Sequence of chain 2.A:
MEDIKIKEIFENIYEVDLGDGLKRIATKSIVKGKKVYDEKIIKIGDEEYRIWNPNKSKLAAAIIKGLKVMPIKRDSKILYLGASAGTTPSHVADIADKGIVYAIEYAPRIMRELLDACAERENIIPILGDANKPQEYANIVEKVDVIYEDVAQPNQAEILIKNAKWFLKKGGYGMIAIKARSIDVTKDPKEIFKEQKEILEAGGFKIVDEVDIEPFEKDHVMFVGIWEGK

A small-molecule ligand and the protein it binds are described below.
Small molecule (SMILES): CSCC[C@H](N)C(=O)O

Binding-site contacts:
Ligand atom CA contacts residue SER84 of chain 2.A at 4.2 Å.
Ligand atom C contacts residue SER84 of chain 2.A at 3.6 Å.
Ligand atom N contacts residue ALA83 of chain 2.A at 3.9 Å.
Ligand atom CA contacts residue LYS56 of chain 2.A at 4.5 Å.
Ligand atom O contacts residue THR88 of chain 2.A at 2.4 Å (h-bond).
Ligand atom C contacts residue TYR80 of chain 2.A at 3.8 Å (hydrophobic).
Ligand atom CG contacts residue LYS56 of chain 2.A at 3.8 Å.
Ligand atom N contacts residue ASP150 of chain 2.A at 3.0 Å (salt-bridge).
Ligand atom SD contacts residue ALA85 of chain 2.A at 3.0 Å (h-bond).
Ligand atom OXT contacts residue SER84 of chain 2.A at 2.6 Å (h-bond).
Ligand atom C contacts residue LYS56 of chain 2.A at 4.3 Å.
Ligand atom CA contacts residue ASP150 of chain 2.A at 4.4 Å.
Ligand atom C contacts residue PRO89 of chain 2.A at 4.5 Å (hydrophobic).
Ligand atom SD contacts residue SER84 of chain 2.A at 3.8 Å.
Ligand atom OXT contacts residue THR88 of chain 2.A at 3.1 Å (h-bond).
Ligand atom CE contacts residue ALA85 of chain 2.A at 4.3 Å (hydrophobic).
Ligand atom OXT contacts residue ALA85 of chain 2.A at 4.4 Å.
Ligand atom CG contacts residue THR87 of chain 2.A at 3.5 Å.
Ligand atom O contacts residue LYS56 of chain 2.A at 4.0 Å.
Ligand atom OXT contacts residue GLY86 of chain 2.A at 4.3 Å.
Ligand atom C contacts residue THR87 of chain 2.A at 4.0 Å.
Ligand atom CB contacts residue LYS56 of chain 2.A at 3.5 Å.
Ligand atom O contacts residue THR87 of chain 2.A at 4.3 Å.
Ligand atom O contacts residue TYR80 of chain 2.A at 3.7 Å.
Ligand atom N contacts residue LYS58 of chain 2.A at 3.4 Å (salt-bridge).
Ligand atom SD contacts residue THR87 of chain 2.A at 4.5 Å.
Ligand atom OXT contacts residue TYR80 of chain 2.A at 3.8 Å.
Ligand atom C contacts residue THR88 of chain 2.A at 3.4 Å.
Ligand atom O contacts residue SER57 of chain 2.A at 4.2 Å.
Ligand atom CG contacts residue ALA85 of chain 2.A at 4.5 Å (hydrophobic).
Ligand atom OXT contacts residue THR87 of chain 2.A at 3.6 Å (h-bond).
Ligand atom CA contacts residue ALA83 of chain 2.A at 4.0 Å (hydrophobic).
Ligand atom OXT contacts residue PRO89 of chain 2.A at 3.5 Å.